A protein and the small-molecule ligand that binds it are described below.
Small molecule (SMILES): Nc1nc2c(c(=O)[nH]1)N=C(CO)CN2

Sequence of chain 1.F:
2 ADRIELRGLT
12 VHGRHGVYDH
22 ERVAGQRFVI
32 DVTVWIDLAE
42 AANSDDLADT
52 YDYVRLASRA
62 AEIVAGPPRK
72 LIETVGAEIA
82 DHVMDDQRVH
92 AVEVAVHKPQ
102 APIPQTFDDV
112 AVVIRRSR

Binding-site contacts:
Ligand atom N4 contacts residue TYR54 of chain 1.F at 3.6 Å.
Ligand atom O4 contacts residue VAL18 of chain 1.H at 2.9 Å (h-bond).
Ligand atom C6 contacts residue TYR54 of chain 1.F at 3.5 Å (hydrophobic).
Ligand atom O4 contacts residue LYS99 of chain 1.H at 2.7 Å (salt-bridge).
Ligand atom N7 contacts residue GLU74 of chain 1.H at 2.9 Å (salt-bridge).
Ligand atom C3 contacts residue ASP53 of chain 1.F at 3.4 Å.
Ligand atom N6 contacts residue THR51 of chain 1.F at 3.6 Å.
Ligand atom C11 contacts residue GLU22 of chain 1.H at 3.3 Å.
Ligand atom C9 contacts residue TYR54 of chain 1.F at 3.4 Å (hydrophobic).
Ligand atom N5 contacts residue TYR54 of chain 1.F at 3.2 Å.
Ligand atom C6 contacts residue TYR52 of chain 1.F at 3.7 Å (hydrophobic).
Ligand atom C6 contacts residue GLU74 of chain 1.H at 3.5 Å.
Ligand atom N4 contacts residue VAL55 of chain 1.F at 3.7 Å.
Ligand atom O4 contacts residue GLY17 of chain 1.H at 3.2 Å.
Ligand atom N4 contacts residue ASP53 of chain 1.F at 2.8 Å (salt-bridge).
Ligand atom C11 contacts residue VAL18 of chain 1.H at 3.6 Å (hydrophobic).
Ligand atom O4 contacts residue TYR54 of chain 1.F at 3.7 Å.
Ligand atom O4 contacts residue GLU22 of chain 1.H at 3.0 Å (salt-bridge).
Ligand atom O8 contacts residue ILE73 of chain 1.H at 3.0 Å (h-bond).
Ligand atom C11 contacts residue TYR54 of chain 1.F at 3.5 Å (hydrophobic).
Ligand atom C8 contacts residue GLU74 of chain 1.H at 3.6 Å.
Ligand atom N4 contacts residue LEU48 of chain 1.F at 3.5 Å.
Ligand atom O8 contacts residue GLU74 of chain 1.H at 3.5 Å (salt-bridge).
Ligand atom O8 contacts residue LEU72 of chain 1.H at 3.4 Å.
Ligand atom N1 contacts residue TYR54 of chain 1.F at 3.5 Å.
Ligand atom C8 contacts residue LEU72 of chain 1.H at 3.5 Å (hydrophobic).
Ligand atom C8 contacts residue TYR54 of chain 1.F at 3.7 Å (hydrophobic).
Ligand atom N6 contacts residue TYR52 of chain 1.F at 3.0 Å (h-bond).
Ligand atom C10 contacts residue ASP53 of chain 1.F at 3.6 Å.
Ligand atom N6 contacts residue GLU74 of chain 1.H at 2.8 Å (salt-bridge).
Ligand atom C3 contacts residue VAL55 of chain 1.F at 3.3 Å (hydrophobic).
Ligand atom C2 contacts residue TYR54 of chain 1.F at 3.6 Å (hydrophobic).
Ligand atom C10 contacts residue TYR54 of chain 1.F at 3.3 Å (hydrophobic).
Ligand atom N5 contacts residue ASP53 of chain 1.F at 3.7 Å.
Ligand atom C10 contacts residue LEU48 of chain 1.F at 3.4 Å (hydrophobic).
Ligand atom C11 contacts residue LYS99 of chain 1.H at 3.6 Å.
Ligand atom C3 contacts residue TYR54 of chain 1.F at 3.6 Å (hydrophobic).
Ligand atom N1 contacts residue VAL18 of chain 1.H at 3.6 Å.
Ligand atom N5 contacts residue LEU48 of chain 1.F at 3.7 Å.
Ligand atom C2 contacts residue VAL18 of chain 1.H at 3.5 Å (hydrophobic).

Sequence of chain 1.H:
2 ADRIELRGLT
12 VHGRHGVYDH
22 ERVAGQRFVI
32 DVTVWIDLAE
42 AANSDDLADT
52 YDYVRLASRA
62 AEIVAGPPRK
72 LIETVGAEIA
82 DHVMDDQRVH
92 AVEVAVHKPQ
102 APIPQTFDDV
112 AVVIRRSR